Sequence of chain 1.A:
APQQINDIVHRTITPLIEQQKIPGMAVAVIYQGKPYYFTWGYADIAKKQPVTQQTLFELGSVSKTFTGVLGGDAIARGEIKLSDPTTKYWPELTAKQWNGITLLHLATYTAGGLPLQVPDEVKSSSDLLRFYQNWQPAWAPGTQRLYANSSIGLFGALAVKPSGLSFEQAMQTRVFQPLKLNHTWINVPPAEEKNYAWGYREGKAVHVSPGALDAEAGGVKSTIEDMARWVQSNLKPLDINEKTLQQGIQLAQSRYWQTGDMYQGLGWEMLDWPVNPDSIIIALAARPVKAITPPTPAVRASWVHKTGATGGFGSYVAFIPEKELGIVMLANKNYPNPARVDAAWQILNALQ

This small molecule binds to this protein.
Small molecule (SMILES): OC[C@H]1O[C@@](CO)(O[C@H]2O[C@H](CO)[C@@H](O)[C@H](O)[C@H]2O)[C@@H](O)[C@@H]1O

Binding-site contacts:
Ligand atom O1 contacts residue GLY211 of chain 1.A at 4.1 Å.
Ligand atom O6 contacts residue PRO210 of chain 1.A at 4.0 Å.
Ligand atom C3 contacts residue GLU216 of chain 1.A at 3.2 Å.
Ligand atom C5 contacts residue PRO210 of chain 1.A at 4.2 Å (hydrophobic).
Ligand atom O3 contacts residue GLU216 of chain 1.A at 2.5 Å (salt-bridge).
Ligand atom C2 contacts residue LEU213 of chain 1.A at 3.5 Å (hydrophobic).
Ligand atom O3 contacts residue GLY211 of chain 1.A at 4.4 Å.
Ligand atom O3 contacts residue LEU213 of chain 1.A at 2.9 Å (h-bond).
Ligand atom C6 contacts residue PRO210 of chain 1.A at 3.7 Å (hydrophobic).
Ligand atom O4 contacts residue GLU216 of chain 1.A at 2.6 Å (salt-bridge).
Ligand atom O3 contacts residue ALA215 of chain 1.A at 4.0 Å.
Ligand atom C4 contacts residue GLU216 of chain 1.A at 3.5 Å.
Ligand atom O1 contacts residue ALA212 of chain 1.A at 3.5 Å.
Ligand atom C1 contacts residue LYS123 of chain 1.A at 3.9 Å.
Ligand atom O2 contacts residue ALA212 of chain 1.A at 4.3 Å.
Ligand atom O1 contacts residue LYS123 of chain 1.A at 3.6 Å (salt-bridge).
Ligand atom O2 contacts residue ALA212 of chain 1.A at 4.3 Å.
Ligand atom C5 contacts residue GLU216 of chain 1.A at 4.4 Å.
Ligand atom O4 contacts residue ALA215 of chain 1.A at 4.0 Å.
Ligand atom C2 contacts residue ALA212 of chain 1.A at 4.2 Å (hydrophobic).
Ligand atom O2 contacts residue LEU213 of chain 1.A at 3.9 Å.
Ligand atom C3 contacts residue LEU213 of chain 1.A at 3.7 Å (hydrophobic).
Ligand atom O5 contacts residue PRO210 of chain 1.A at 4.0 Å.
Ligand atom C2 contacts residue GLU216 of chain 1.A at 4.5 Å.
Ligand atom O3 contacts residue ASP214 of chain 1.A at 3.9 Å.
Ligand atom O5 contacts residue GLY211 of chain 1.A at 3.9 Å.
Ligand atom O4 contacts residue PHE167 of chain 1.A at 4.3 Å.
Ligand atom O3 contacts residue ALA212 of chain 1.A at 4.1 Å.